Binding-site contacts:
Ligand atom O4 contacts residue ARG394 of chain 1.C at 3.3 Å (salt-bridge).
Ligand atom O2 contacts residue ARG394 of chain 1.C at 3.4 Å.
Ligand atom O7 contacts residue THR455 of chain 1.C at 3.7 Å.
Ligand atom O5 contacts residue ASN200 of chain 1.D at 2.4 Å (h-bond).
Ligand atom O5 contacts residue GLY454 of chain 1.C at 3.4 Å.
Ligand atom O7 contacts residue ASN200 of chain 1.D at 2.9 Å (h-bond).
Ligand atom O5 contacts residue THR455 of chain 1.C at 3.4 Å.
Ligand atom C6 contacts residue LEU321 of chain 1.C at 3.7 Å (hydrophobic).
Ligand atom O6 contacts residue THR455 of chain 1.C at 3.6 Å.
Ligand atom C2 contacts residue GLN391 of chain 1.C at 3.6 Å.
Ligand atom C3 contacts residue GLN391 of chain 1.C at 3.6 Å.
Ligand atom O6 contacts residue LYS389 of chain 1.C at 2.8 Å (salt-bridge).
Ligand atom O6 contacts residue TYR453 of chain 1.C at 3.5 Å.
Ligand atom C2 contacts residue ASN200 of chain 1.D at 2.4 Å.
Ligand atom O6 contacts residue GLY454 of chain 1.C at 2.7 Å (h-bond).
Ligand atom O4 contacts residue ARG394 of chain 1.C at 3.3 Å (salt-bridge).
Ligand atom C4 contacts residue GLN391 of chain 1.C at 3.4 Å.
Ligand atom C3 contacts residue ASN393 of chain 1.C at 3.6 Å.
Ligand atom O2 contacts residue GLN391 of chain 1.C at 2.7 Å (h-bond).
Ligand atom C7 contacts residue ASN200 of chain 1.D at 3.2 Å.
Ligand atom C5 contacts residue ASN200 of chain 1.D at 3.7 Å.
Ligand atom C6 contacts residue LYS389 of chain 1.C at 3.2 Å.
Ligand atom N2 contacts residue ASN200 of chain 1.D at 2.9 Å (h-bond).
Ligand atom C6 contacts residue GLN391 of chain 1.C at 3.6 Å.
Ligand atom O3 contacts residue GLN391 of chain 1.C at 3.8 Å.
Ligand atom O5 contacts residue ILE392 of chain 1.C at 3.7 Å.
Ligand atom C6 contacts residue TYR453 of chain 1.C at 3.5 Å (hydrophobic).
Ligand atom O3 contacts residue GLN391 of chain 1.C at 3.3 Å (h-bond).
Ligand atom C6 contacts residue GLY454 of chain 1.C at 3.5 Å.
Ligand atom O3 contacts residue ASN393 of chain 1.C at 3.0 Å (h-bond).
Ligand atom O2 contacts residue ILE392 of chain 1.C at 3.4 Å.
Ligand atom C2 contacts residue ARG331 of chain 1.C at 3.3 Å.
Ligand atom O2 contacts residue ASN393 of chain 1.C at 3.7 Å.
Ligand atom C1 contacts residue ASN200 of chain 1.D at 1.4 Å.
Ligand atom O6 contacts residue ILE392 of chain 1.C at 3.7 Å.
Ligand atom O3 contacts residue ARG331 of chain 1.C at 3.1 Å (salt-bridge).
Ligand atom O2 contacts residue ASP330 of chain 1.C at 3.5 Å.
Ligand atom O4 contacts residue ASN393 of chain 1.C at 3.5 Å (h-bond).
Ligand atom O6 contacts residue LEU321 of chain 1.C at 3.7 Å.
Ligand atom O2 contacts residue ARG331 of chain 1.C at 2.7 Å.

This small molecule binds to this protein.
Small molecule (SMILES): CC(=O)N[C@H]1[C@H](O[C@H]2[C@H](O)[C@@H](NC(C)=O)CO[C@@H]2CO)O[C@H](CO)[C@@H](O[C@@H]2O[C@H](CO)[C@@H](O)[C@H](O[C@H]3O[C@H](CO)[C@@H](O)[C@H](O)[C@@H]3O[C@H]3O[C@H](CO)[C@@H](O)[C@H](O)[C@@H]3O[C@H]3O[C@H](CO)[C@@H](O)[C@H](O)[C@@H]3O)[C@@H]2O)[C@@H]1O

Sequence of chain 1.D:
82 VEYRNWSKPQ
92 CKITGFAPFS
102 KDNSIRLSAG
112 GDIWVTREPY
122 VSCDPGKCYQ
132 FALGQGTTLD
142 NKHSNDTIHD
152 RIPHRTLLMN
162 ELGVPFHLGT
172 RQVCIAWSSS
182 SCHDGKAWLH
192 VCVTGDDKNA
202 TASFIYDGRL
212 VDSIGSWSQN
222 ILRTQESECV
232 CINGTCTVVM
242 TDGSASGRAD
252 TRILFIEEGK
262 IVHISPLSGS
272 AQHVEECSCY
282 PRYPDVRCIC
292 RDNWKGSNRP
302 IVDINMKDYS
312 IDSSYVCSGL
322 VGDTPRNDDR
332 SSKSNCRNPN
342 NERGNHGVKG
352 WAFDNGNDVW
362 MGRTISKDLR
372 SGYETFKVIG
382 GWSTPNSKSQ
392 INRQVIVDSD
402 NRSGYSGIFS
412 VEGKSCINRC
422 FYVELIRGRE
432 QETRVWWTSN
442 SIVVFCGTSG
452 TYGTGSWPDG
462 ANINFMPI

Sequence of chain 1.C:
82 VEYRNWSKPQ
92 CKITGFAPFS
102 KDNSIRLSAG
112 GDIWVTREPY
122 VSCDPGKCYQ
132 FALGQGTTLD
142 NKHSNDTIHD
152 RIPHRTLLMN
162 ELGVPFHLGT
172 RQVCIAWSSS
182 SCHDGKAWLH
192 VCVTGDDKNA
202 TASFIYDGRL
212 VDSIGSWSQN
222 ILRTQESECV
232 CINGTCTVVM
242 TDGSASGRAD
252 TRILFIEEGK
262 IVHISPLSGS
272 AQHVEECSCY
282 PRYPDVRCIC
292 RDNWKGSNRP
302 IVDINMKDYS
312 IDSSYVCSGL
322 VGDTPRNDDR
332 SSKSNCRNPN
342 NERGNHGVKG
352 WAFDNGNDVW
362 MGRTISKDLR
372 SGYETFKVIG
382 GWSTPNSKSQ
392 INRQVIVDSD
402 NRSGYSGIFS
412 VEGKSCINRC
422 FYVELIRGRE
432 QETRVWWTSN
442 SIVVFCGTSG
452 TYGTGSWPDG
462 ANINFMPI